Sequence of chain 1.I:
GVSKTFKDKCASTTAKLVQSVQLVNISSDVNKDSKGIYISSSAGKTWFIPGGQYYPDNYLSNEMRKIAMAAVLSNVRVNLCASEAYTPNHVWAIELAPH

Sequence of chain 1.H:
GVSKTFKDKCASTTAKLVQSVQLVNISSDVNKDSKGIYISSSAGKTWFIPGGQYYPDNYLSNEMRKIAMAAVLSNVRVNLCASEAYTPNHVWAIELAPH

Binding-site contacts:
Ligand atom O4 contacts residue TRP92 of chain 1.H at 4.4 Å.
Ligand atom N5 contacts residue TRP92 of chain 1.H at 3.5 Å.
Ligand atom C9 contacts residue TRP92 of chain 1.H at 4.3 Å (hydrophobic).
Ligand atom O9 contacts residue TYR86 of chain 1.H at 3.5 Å (h-bond).
Ligand atom C10 contacts residue TRP92 of chain 1.H at 4.2 Å (hydrophobic).
Ligand atom O10 contacts residue LYS32 of chain 1.I at 3.6 Å (salt-bridge).
Ligand atom C4 contacts residue LYS32 of chain 1.I at 4.5 Å.
Ligand atom O1B contacts residue THR13 of chain 1.H at 3.4 Å.
Ligand atom C8 contacts residue TRP92 of chain 1.H at 4.1 Å (hydrophobic).
Ligand atom C10 contacts residue VAL30 of chain 1.I at 4.2 Å (hydrophobic).
Ligand atom C9 contacts residue TYR86 of chain 1.H at 3.4 Å (hydrophobic).
Ligand atom O10 contacts residue ASN31 of chain 1.I at 4.1 Å.
Ligand atom O1A contacts residue TRP92 of chain 1.H at 3.9 Å.
Ligand atom C11 contacts residue ASN31 of chain 1.I at 4.2 Å.
Ligand atom O4 contacts residue ASN31 of chain 1.I at 2.6 Å (h-bond).
Ligand atom O10 contacts residue VAL30 of chain 1.I at 3.8 Å.
Ligand atom C5 contacts residue ASN31 of chain 1.I at 4.1 Å.
Ligand atom C4 contacts residue ASN31 of chain 1.I at 3.5 Å.
Ligand atom O8 contacts residue THR14 of chain 1.H at 4.2 Å.
Ligand atom C10 contacts residue ASN31 of chain 1.I at 3.9 Å.
Ligand atom O4 contacts residue THR13 of chain 1.H at 3.9 Å.
Ligand atom C4 contacts residue TRP92 of chain 1.H at 3.8 Å (hydrophobic).
Ligand atom C2 contacts residue THR14 of chain 1.H at 4.5 Å.
Ligand atom C7 contacts residue TRP92 of chain 1.H at 3.8 Å (hydrophobic).
Ligand atom C11 contacts residue TRP92 of chain 1.H at 3.5 Å (hydrophobic).
Ligand atom O1A contacts residue THR14 of chain 1.H at 2.4 Å (h-bond).
Ligand atom C1 contacts residue TRP92 of chain 1.H at 4.1 Å (hydrophobic).
Ligand atom O8 contacts residue TRP92 of chain 1.H at 3.5 Å.
Ligand atom O1B contacts residue TRP92 of chain 1.H at 4.2 Å.
Ligand atom C11 contacts residue VAL30 of chain 1.I at 4.0 Å (hydrophobic).
Ligand atom C10 contacts residue LYS32 of chain 1.I at 4.3 Å.
Ligand atom O1B contacts residue THR14 of chain 1.H at 2.8 Å (h-bond).
Ligand atom N5 contacts residue ASN31 of chain 1.I at 3.5 Å (h-bond).
Ligand atom C1 contacts residue THR14 of chain 1.H at 3.0 Å.
Ligand atom C6 contacts residue TRP92 of chain 1.H at 3.4 Å (hydrophobic).
Ligand atom C5 contacts residue TRP92 of chain 1.H at 3.8 Å (hydrophobic).
Ligand atom O4 contacts residue LYS32 of chain 1.I at 3.3 Å (salt-bridge).
Ligand atom C4 contacts residue THR13 of chain 1.H at 4.3 Å.

The small molecule below binds the protein below.
Small molecule (SMILES): CC(=O)N[C@H]1[C@H]([C@H](O)[C@H](O)CO)O[C@@](O)(C(=O)O)C[C@@H]1O